Binding-site contacts:
Ligand atom C1 contacts residue MG1 of chain 1.B at 3.0 Å.
Ligand atom C8 contacts residue MG1 of chain 1.B at 3.3 Å.
Ligand atom O19 contacts residue ASP169 of chain 1.A at 3.2 Å (salt-bridge).
Ligand atom C14 contacts residue TRP38 of chain 1.A at 3.8 Å (hydrophobic).
Ligand atom N7 contacts residue ASN170 of chain 1.A at 2.9 Å (h-bond).
Ligand atom C16 contacts residue D1D1 of chain 1.H at 3.8 Å.
Ligand atom N9 contacts residue SAH1 of chain 1.F at 3.4 Å.
Ligand atom C6 contacts residue ASN170 of chain 1.A at 3.1 Å.
Ligand atom C10 contacts residue MET40 of chain 1.A at 3.7 Å (hydrophobic).
Ligand atom O19 contacts residue ASN170 of chain 1.A at 2.9 Å (h-bond).
Ligand atom C3 contacts residue PRO174 of chain 1.A at 3.7 Å (hydrophobic).
Ligand atom C6 contacts residue MET40 of chain 1.A at 3.8 Å (hydrophobic).
Ligand atom C12 contacts residue PRO174 of chain 1.A at 3.9 Å (hydrophobic).
Ligand atom C1 contacts residue ASN170 of chain 1.A at 3.1 Å.
Ligand atom C8 contacts residue HIS142 of chain 1.A at 3.6 Å.
Ligand atom C4 contacts residue PRO174 of chain 1.A at 3.8 Å (hydrophobic).
Ligand atom C18 contacts residue D1D1 of chain 1.H at 3.6 Å.
Ligand atom C5 contacts residue ASN170 of chain 1.A at 3.6 Å.
Ligand atom O11 contacts residue TRP143 of chain 1.A at 3.7 Å.
Ligand atom N7 contacts residue ASP141 of chain 1.A at 2.9 Å (salt-bridge).
Ligand atom C8 contacts residue SAH1 of chain 1.F at 3.5 Å.
Ligand atom O19 contacts residue MG1 of chain 1.B at 2.1 Å.
Ligand atom N15 contacts residue D1D1 of chain 1.H at 3.8 Å.
Ligand atom C10 contacts residue HIS142 of chain 1.A at 3.7 Å.
Ligand atom C5 contacts residue GLU199 of chain 1.A at 3.2 Å.
Ligand atom S13 contacts residue PRO174 of chain 1.A at 3.9 Å.
Ligand atom C2 contacts residue MET40 of chain 1.A at 3.7 Å (hydrophobic).
Ligand atom N7 contacts residue MG1 of chain 1.B at 2.2 Å.
Ligand atom O19 contacts residue GLU199 of chain 1.A at 2.5 Å (salt-bridge).
Ligand atom S13 contacts residue LEU198 of chain 1.A at 3.8 Å.
Ligand atom O11 contacts residue HIS142 of chain 1.A at 3.7 Å.
Ligand atom N9 contacts residue ASP141 of chain 1.A at 3.8 Å.
Ligand atom C8 contacts residue ASP141 of chain 1.A at 3.1 Å.
Ligand atom N9 contacts residue HIS142 of chain 1.A at 2.8 Å (h-bond).
Ligand atom C5 contacts residue MET40 of chain 1.A at 3.9 Å (hydrophobic).
Ligand atom C6 contacts residue GLU199 of chain 1.A at 3.1 Å.
Ligand atom O19 contacts residue MET40 of chain 1.A at 3.8 Å.
Ligand atom C12 contacts residue TRP38 of chain 1.A at 3.7 Å (hydrophobic).
Ligand atom C6 contacts residue MG1 of chain 1.B at 2.9 Å.
Ligand atom C8 contacts residue ASN170 of chain 1.A at 3.8 Å.

Sequence of chain 1.A:
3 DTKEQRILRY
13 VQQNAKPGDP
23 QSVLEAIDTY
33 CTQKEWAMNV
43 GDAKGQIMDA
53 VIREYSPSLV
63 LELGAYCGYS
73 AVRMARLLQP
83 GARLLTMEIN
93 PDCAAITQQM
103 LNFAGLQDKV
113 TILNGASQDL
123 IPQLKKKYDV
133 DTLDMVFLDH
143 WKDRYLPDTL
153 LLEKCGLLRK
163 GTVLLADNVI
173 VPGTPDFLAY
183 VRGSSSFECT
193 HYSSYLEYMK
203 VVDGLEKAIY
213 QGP

A small-molecule ligand and the protein it binds are described below.
Small molecule (SMILES): Cc1nc(C)c(-c2cc(O)c3nc[nH]c(=O)c3c2)s1